Binding-site contacts:
Ligand atom OP2 contacts residue LYS419 of chain 1.B at 2.8 Å (salt-bridge).
Ligand atom N9 contacts residue ILE462 of chain 1.B at 3.5 Å.
Ligand atom OP1 contacts residue SER401 of chain 1.B at 3.4 Å (h-bond).
Ligand atom N2 contacts residue ARG701 of chain 1.B at 3.0 Å (salt-bridge).
Ligand atom OP2 contacts residue ALA400 of chain 1.B at 3.5 Å.
Ligand atom C5 contacts residue ILE462 of chain 1.B at 3.4 Å (hydrophobic).
Ligand atom C8 contacts residue LYS188 of chain 1.B at 3.5 Å.
Ligand atom OP1 contacts residue SER398 of chain 1.B at 2.5 Å (h-bond).
Ligand atom O4 contacts residue TYR842 of chain 1.B at 3.5 Å (h-bond).
Ligand atom O4 contacts residue GLY702 of chain 1.B at 3.2 Å (h-bond).
Ligand atom O6 contacts residue ASN186 of chain 1.B at 3.1 Å (h-bond).
Ligand atom C4 contacts residue TYR842 of chain 1.B at 3.3 Å (hydrophobic).
Ligand atom C4 contacts residue ILE462 of chain 1.B at 3.4 Å (hydrophobic).
Ligand atom O2' contacts residue ILE464 of chain 1.B at 3.3 Å.
Ligand atom N7 contacts residue LYS188 of chain 1.B at 2.9 Å (salt-bridge).
Ligand atom N3 contacts residue PHE416 of chain 1.B at 2.5 Å (h-bond).
Ligand atom OP1 contacts residue THR418 of chain 1.B at 2.9 Å (h-bond).
Ligand atom C4 contacts residue PHE416 of chain 1.B at 3.3 Å (hydrophobic).
Ligand atom O3' contacts residue LYS420 of chain 1.B at 3.0 Å (salt-bridge).
Ligand atom O2' contacts residue LYS597 of chain 1.B at 2.7 Å (salt-bridge).
Ligand atom C4 contacts residue GLY702 of chain 1.B at 3.5 Å.
Ligand atom O2' contacts residue GLY592 of chain 1.B at 2.6 Å (h-bond).
Ligand atom O4' contacts residue PRO844 of chain 1.B at 3.2 Å.
Ligand atom C6 contacts residue ILE462 of chain 1.B at 3.3 Å (hydrophobic).
Ligand atom O4' contacts residue GLU593 of chain 1.B at 3.4 Å (salt-bridge).
Ligand atom N6 contacts residue ILE462 of chain 1.B at 3.4 Å.
Ligand atom N1 contacts residue ARG701 of chain 1.B at 2.6 Å (salt-bridge).
Ligand atom OP1 contacts residue LYS420 of chain 1.B at 2.9 Å (salt-bridge).
Ligand atom N3 contacts residue TYR842 of chain 1.B at 3.4 Å (h-bond).
Ligand atom C5' contacts residue ALA400 of chain 1.B at 3.0 Å (hydrophobic).
Ligand atom OP1 contacts residue LYS594 of chain 1.B at 2.5 Å (salt-bridge).
Ligand atom O4 contacts residue ILE415 of chain 1.B at 3.1 Å.
Ligand atom O4 contacts residue PHE416 of chain 1.B at 2.9 Å (h-bond).
Ligand atom N3 contacts residue GLY702 of chain 1.B at 2.9 Å (h-bond).
Ligand atom O5' contacts residue SER401 of chain 1.B at 3.4 Å (h-bond).
Ligand atom O2' contacts residue GLY450 of chain 1.B at 3.2 Å.
Ligand atom O2 contacts residue PHE416 of chain 1.B at 3.3 Å (h-bond).
Ligand atom C2 contacts residue PHE416 of chain 1.B at 3.3 Å (hydrophobic).
Ligand atom N3 contacts residue GLY592 of chain 1.B at 3.5 Å.
Ligand atom C2 contacts residue ARG701 of chain 1.B at 3.3 Å.

A small-molecule ligand and the protein it binds are described below.
Small molecule (SMILES): Nc1ccn([C@@H]2O[C@H](CO[P](=O)(O)O[C@H]3[C@@H](O)[C@H](n4ccc(N)nc4=O)O[C@@H]3CO[P](=O)(O)O[C@H]3[C@@H](O)[C@H](n4cnc5c(N)ncnc54)O[C@@H]3CO[P](=O)(O)O[C@H]3[C@@H](O)[C@H](n4cnc5c(=O)nc(N)[nH]c54)O[C@@H]3CO[P](=O)(O)O[C@H]3[C@@H](O)[C@H](n4ccc(=O)[nH]c4=O)O[C@@H]3CO[P](=O)(O)O[C@H]3[C@@H](O)[C@H](n4cnc5c(=O)nc(N)[nH]c54)O[C@@H]3CO[P](=O)(O)O[C@H]3[C@@H](O)[C@H](n4ccc(=O)[nH]c4=O)O[C@@H]3CO)[C@@H](O)[C@H]2O)c(=O)n1

Sequence of chain 1.B:
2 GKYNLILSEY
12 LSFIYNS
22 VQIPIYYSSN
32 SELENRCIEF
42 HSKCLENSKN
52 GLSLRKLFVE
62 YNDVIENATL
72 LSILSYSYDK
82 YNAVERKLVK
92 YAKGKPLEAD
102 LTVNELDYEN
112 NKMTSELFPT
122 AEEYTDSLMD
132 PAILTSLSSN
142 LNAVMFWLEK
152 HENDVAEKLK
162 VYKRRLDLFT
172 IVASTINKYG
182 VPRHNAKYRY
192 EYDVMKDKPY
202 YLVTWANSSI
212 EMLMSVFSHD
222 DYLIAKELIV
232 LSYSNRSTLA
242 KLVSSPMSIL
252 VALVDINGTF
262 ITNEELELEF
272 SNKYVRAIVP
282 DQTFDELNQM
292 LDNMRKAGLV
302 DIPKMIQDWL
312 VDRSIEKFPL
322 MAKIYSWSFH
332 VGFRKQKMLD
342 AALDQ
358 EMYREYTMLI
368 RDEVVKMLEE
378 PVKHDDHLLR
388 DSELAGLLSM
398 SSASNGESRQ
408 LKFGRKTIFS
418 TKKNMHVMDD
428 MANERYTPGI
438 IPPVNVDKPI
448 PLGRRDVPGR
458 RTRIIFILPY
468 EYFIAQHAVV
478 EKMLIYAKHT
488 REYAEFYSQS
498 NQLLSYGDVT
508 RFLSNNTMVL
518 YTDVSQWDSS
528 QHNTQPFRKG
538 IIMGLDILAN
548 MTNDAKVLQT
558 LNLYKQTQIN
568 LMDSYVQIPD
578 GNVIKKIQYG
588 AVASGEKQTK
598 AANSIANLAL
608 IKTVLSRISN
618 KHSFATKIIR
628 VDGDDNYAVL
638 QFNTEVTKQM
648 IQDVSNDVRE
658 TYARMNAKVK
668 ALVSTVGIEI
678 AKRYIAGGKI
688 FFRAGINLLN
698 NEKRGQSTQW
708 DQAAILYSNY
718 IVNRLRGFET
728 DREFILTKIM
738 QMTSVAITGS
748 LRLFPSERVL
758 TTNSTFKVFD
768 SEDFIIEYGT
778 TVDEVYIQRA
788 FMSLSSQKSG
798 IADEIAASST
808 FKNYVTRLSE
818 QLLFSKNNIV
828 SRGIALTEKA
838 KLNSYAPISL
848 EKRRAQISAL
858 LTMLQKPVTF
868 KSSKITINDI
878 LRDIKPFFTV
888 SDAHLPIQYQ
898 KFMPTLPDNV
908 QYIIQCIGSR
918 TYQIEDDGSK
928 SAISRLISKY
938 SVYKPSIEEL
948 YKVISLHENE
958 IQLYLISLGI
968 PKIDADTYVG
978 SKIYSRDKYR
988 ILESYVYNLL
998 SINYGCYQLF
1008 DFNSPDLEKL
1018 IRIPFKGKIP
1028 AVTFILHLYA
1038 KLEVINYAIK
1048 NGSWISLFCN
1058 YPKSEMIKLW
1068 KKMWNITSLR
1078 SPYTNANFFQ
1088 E